Sequence of chain 1.A:
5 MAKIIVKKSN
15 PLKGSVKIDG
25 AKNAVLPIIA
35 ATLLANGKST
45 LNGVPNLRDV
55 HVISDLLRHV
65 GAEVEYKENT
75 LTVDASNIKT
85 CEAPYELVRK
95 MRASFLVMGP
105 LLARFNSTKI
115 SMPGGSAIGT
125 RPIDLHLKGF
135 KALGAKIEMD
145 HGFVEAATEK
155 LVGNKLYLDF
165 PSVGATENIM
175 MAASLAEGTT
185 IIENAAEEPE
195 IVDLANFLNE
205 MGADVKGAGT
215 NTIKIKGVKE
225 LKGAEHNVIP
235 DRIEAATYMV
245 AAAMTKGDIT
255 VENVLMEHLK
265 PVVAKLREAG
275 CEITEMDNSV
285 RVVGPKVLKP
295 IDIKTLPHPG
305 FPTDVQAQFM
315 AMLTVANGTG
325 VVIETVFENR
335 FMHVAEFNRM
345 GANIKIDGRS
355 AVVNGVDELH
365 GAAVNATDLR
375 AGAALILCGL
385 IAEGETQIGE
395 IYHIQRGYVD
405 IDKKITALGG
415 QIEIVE

Binding-site contacts:
Ligand atom O3 contacts residue ASN27 of chain 1.A at 3.5 Å (h-bond).
Ligand atom N3U contacts residue ASP128 of chain 1.A at 2.8 Å (salt-bridge).
Ligand atom O3 contacts residue ASP308 of chain 1.A at 3.3 Å (salt-bridge).
Ligand atom C4U contacts residue PRO126 of chain 1.A at 3.0 Å (hydrophobic).
Ligand atom O7 contacts residue ASN27 of chain 1.A at 3.1 Å.
Ligand atom O1E contacts residue LYS26 of chain 1.A at 3.4 Å (salt-bridge).
Ligand atom O4U contacts residue ILE127 of chain 1.A at 3.1 Å.
Ligand atom O4 contacts residue PHE331 of chain 1.A at 3.3 Å.
Ligand atom O2B contacts residue EDO1 of chain 1.C at 2.9 Å (h-bond).
Ligand atom C7 contacts residue ASN27 of chain 1.A at 3.3 Å.
Ligand atom C4 contacts residue ASP308 of chain 1.A at 3.1 Å.
Ligand atom N3U contacts residue PRO126 of chain 1.A at 3.3 Å (h-bond).
Ligand atom O2D contacts residue ARG125 of chain 1.A at 3.4 Å.
Ligand atom C5U contacts residue SER166 of chain 1.A at 3.3 Å.
Ligand atom O1B contacts residue VAL167 of chain 1.A at 3.5 Å.
Ligand atom O2B contacts residue ARG125 of chain 1.A at 2.8 Å (salt-bridge).
Ligand atom O1A contacts residue SER166 of chain 1.A at 2.6 Å (h-bond).
Ligand atom O3D contacts residue VAL330 of chain 1.A at 2.6 Å (h-bond).
Ligand atom C6U contacts residue SER166 of chain 1.A at 3.5 Å.
Ligand atom O4D contacts residue PHE164 of chain 1.A at 3.6 Å.
Ligand atom O1B contacts residue EDO1 of chain 1.C at 3.5 Å (h-bond).
Ligand atom O1 contacts residue ARG125 of chain 1.A at 3.5 Å (salt-bridge).
Ligand atom O4U contacts residue LEU129 of chain 1.A at 2.7 Å (h-bond).
Ligand atom O1E contacts residue ARG400 of chain 1.A at 3.1 Å (salt-bridge).
Ligand atom C8 contacts residue ASN27 of chain 1.A at 3.3 Å.
Ligand atom C3D contacts residue VAL330 of chain 1.A at 3.2 Å (hydrophobic).
Ligand atom O2E contacts residue ARG125 of chain 1.A at 3.4 Å (salt-bridge).
Ligand atom C3E contacts residue ILE122 of chain 1.A at 3.6 Å (hydrophobic).
Ligand atom O4U contacts residue HIS130 of chain 1.A at 3.6 Å.
Ligand atom C5D contacts residue VAL330 of chain 1.A at 3.5 Å (hydrophobic).
Ligand atom C2 contacts residue ASN27 of chain 1.A at 3.5 Å.
Ligand atom O4 contacts residue ASP308 of chain 1.A at 2.5 Å (salt-bridge).
Ligand atom C4D contacts residue VAL330 of chain 1.A at 3.5 Å (hydrophobic).
Ligand atom O2A contacts residue VAL167 of chain 1.A at 3.0 Å (h-bond).
Ligand atom C5U contacts residue PRO126 of chain 1.A at 3.3 Å (hydrophobic).
Ligand atom O4U contacts residue PRO126 of chain 1.A at 3.3 Å (h-bond).
Ligand atom O4U contacts residue ASP128 of chain 1.A at 3.2 Å (salt-bridge).
Ligand atom O1B contacts residue GLY168 of chain 1.A at 2.7 Å (h-bond).
Ligand atom O4 contacts residue ARG334 of chain 1.A at 3.4 Å (salt-bridge).
Ligand atom O2D contacts residue PRO126 of chain 1.A at 3.4 Å.

A protein and the small-molecule ligand that binds it are described below.
Small molecule (SMILES): C=C(O[C@H]1[C@H](O)[C@@H](CO)O[C@H](O[P](=O)(O)O[P](=O)(O)OC[C@H]2O[C@@H](n3ccc(=O)[nH]c3=O)[C@H](O)[C@@H]2O)[C@@H]1NC(C)=O)C(=O)O